Binding-site contacts:
Ligand atom CAZ contacts residue MN1 of chain 1.AA at 3.3 Å.
Ligand atom CAY contacts residue TYR24 of chain 1.D at 3.5 Å (hydrophobic).
Ligand atom CBB contacts residue MN1 of chain 1.Z at 3.9 Å.
Ligand atom CAJ contacts residue ARG65 of chain 1.D at 3.9 Å.
Ligand atom OAE contacts residue GLU61 of chain 1.D at 3.7 Å.
Ligand atom CAW contacts residue TYR111 of chain 1.D at 3.4 Å (hydrophobic).
Ligand atom CBD contacts residue HIS41 of chain 1.D at 3.8 Å.
Ligand atom NAP contacts residue TYR111 of chain 1.D at 3.9 Å.
Ligand atom OAG contacts residue HIS41 of chain 1.D at 3.0 Å (h-bond).
Ligand atom CAB contacts residue TYR111 of chain 1.D at 3.1 Å (hydrophobic).
Ligand atom NAO contacts residue TYR111 of chain 1.D at 3.2 Å.
Ligand atom OAG contacts residue LYS115 of chain 1.D at 3.9 Å.
Ligand atom CBA contacts residue TYR111 of chain 1.D at 3.7 Å (hydrophobic).
Ligand atom OAH contacts residue MN1 of chain 1.Z at 2.3 Å.
Ligand atom OAG contacts residue GLU100 of chain 1.D at 3.9 Å.
Ligand atom OAG contacts residue ILE101 of chain 1.D at 3.5 Å (h-bond).
Ligand atom CBD contacts residue MN1 of chain 1.AA at 3.2 Å.
Ligand atom CAL contacts residue TYR24 of chain 1.D at 3.7 Å (hydrophobic).
Ligand atom CAA contacts residue TYR111 of chain 1.D at 3.7 Å (hydrophobic).
Ligand atom CAN contacts residue TYR24 of chain 1.D at 3.3 Å (hydrophobic).
Ligand atom OAE contacts residue MN1 of chain 1.Z at 2.3 Å.
Ligand atom CAK contacts residue PHE86 of chain 1.D at 3.9 Å (hydrophobic).
Ligand atom OAH contacts residue GLU61 of chain 1.D at 3.5 Å (salt-bridge).
Ligand atom CAZ contacts residue MN1 of chain 1.Z at 3.4 Å.
Ligand atom CAU contacts residue MN1 of chain 1.Z at 3.3 Å.
Ligand atom OAT contacts residue LYS115 of chain 1.D at 3.3 Å.
Ligand atom OAG contacts residue MN1 of chain 1.AA at 2.5 Å.
Ligand atom FAI contacts residue LEU87 of chain 1.D at 3.1 Å.
Ligand atom CAJ contacts residue LEU87 of chain 1.D at 3.5 Å (hydrophobic).
Ligand atom OAH contacts residue GLU100 of chain 1.D at 3.6 Å (salt-bridge).
Ligand atom CAW contacts residue LYS115 of chain 1.D at 3.9 Å.
Ligand atom OAF contacts residue LYS115 of chain 1.D at 3.6 Å.
Ligand atom OAT contacts residue TYR111 of chain 1.D at 3.6 Å (h-bond).
Ligand atom OAH contacts residue ASP89 of chain 1.D at 3.3 Å (salt-bridge).
Ligand atom CAA contacts residue GLU114 of chain 1.D at 3.3 Å.
Ligand atom OAH contacts residue MN1 of chain 1.AA at 2.5 Å.
Ligand atom FAI contacts residue PHE86 of chain 1.D at 3.5 Å.
Ligand atom OAH contacts residue HIS41 of chain 1.D at 3.4 Å.
Ligand atom CAX contacts residue LEU87 of chain 1.D at 3.5 Å (hydrophobic).
Ligand atom CAA contacts residue LYS115 of chain 1.D at 3.6 Å.

Sequence of chain 1.D:
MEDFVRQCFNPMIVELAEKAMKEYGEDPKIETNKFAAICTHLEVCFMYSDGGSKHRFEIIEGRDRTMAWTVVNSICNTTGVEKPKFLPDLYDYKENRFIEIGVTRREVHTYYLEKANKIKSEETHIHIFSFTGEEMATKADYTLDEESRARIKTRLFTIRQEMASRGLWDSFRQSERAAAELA

A small-molecule ligand and the protein it binds are described below.
Small molecule (SMILES): Cc1nnc(C(=O)NC(C)(C)c2nc(C(=O)NCc3ccc(F)cc3)c(O)c(=O)n2C)o1